Binding-site contacts:
Ligand atom CE2 contacts residue TYR169 of chain 2.A at 4.0 Å (hydrophobic).
Ligand atom N contacts residue GLN195 of chain 2.A at 3.1 Å (h-bond).
Ligand atom CA contacts residue ASP78 of chain 2.A at 3.5 Å.
Ligand atom CA contacts residue GLN195 of chain 2.A at 3.4 Å.
Ligand atom CZ contacts residue LEU68 of chain 2.A at 3.6 Å (hydrophobic).
Ligand atom N contacts residue GLN173 of chain 2.A at 2.9 Å (h-bond).
Ligand atom C contacts residue ASP78 of chain 2.A at 3.5 Å.
Ligand atom N contacts residue TYR169 of chain 2.A at 2.7 Å (h-bond).
Ligand atom CD1 contacts residue GLY36 of chain 2.A at 3.4 Å.
Ligand atom OH contacts residue TYR34 of chain 2.A at 3.0 Å (h-bond).
Ligand atom CB contacts residue ASP38 of chain 2.A at 3.9 Å.
Ligand atom CD1 contacts residue GLN173 of chain 2.A at 3.5 Å.
Ligand atom CB contacts residue TYR169 of chain 2.A at 3.7 Å (hydrophobic).
Ligand atom C contacts residue GLN195 of chain 2.A at 3.9 Å.
Ligand atom OH contacts residue LEU68 of chain 2.A at 3.6 Å.
Ligand atom CE2 contacts residue ASP176 of chain 2.A at 3.4 Å.
Ligand atom OXT contacts residue ASP78 of chain 2.A at 3.0 Å (salt-bridge).
Ligand atom CE2 contacts residue ASN123 of chain 2.A at 3.8 Å.
Ligand atom OXT contacts residue ASP38 of chain 2.A at 3.9 Å.
Ligand atom N contacts residue ASP78 of chain 2.A at 2.7 Å (salt-bridge).
Ligand atom CG contacts residue GLY36 of chain 2.A at 3.7 Å.
Ligand atom CE1 contacts residue TYR34 of chain 2.A at 3.9 Å (hydrophobic).
Ligand atom CD2 contacts residue TYR169 of chain 2.A at 3.2 Å (hydrophobic).
Ligand atom CZ contacts residue TYR34 of chain 2.A at 4.0 Å (hydrophobic).
Ligand atom CZ contacts residue ASP176 of chain 2.A at 3.4 Å.
Ligand atom CA contacts residue GLN173 of chain 2.A at 3.9 Å.
Ligand atom CE1 contacts residue GLN173 of chain 2.A at 3.3 Å.
Ligand atom CE2 contacts residue THR73 of chain 2.A at 3.8 Å.
Ligand atom CE1 contacts residue GLY36 of chain 2.A at 3.6 Å.
Ligand atom CD2 contacts residue THR73 of chain 2.A at 3.7 Å.
Ligand atom CD2 contacts residue ASP38 of chain 2.A at 3.3 Å.
Ligand atom CE2 contacts residue LEU68 of chain 2.A at 3.5 Å (hydrophobic).
Ligand atom CG contacts residue GLN173 of chain 2.A at 3.8 Å.
Ligand atom CB contacts residue GLY36 of chain 2.A at 3.4 Å.
Ligand atom CZ contacts residue GLN173 of chain 2.A at 3.6 Å.
Ligand atom OH contacts residue ASP176 of chain 2.A at 2.6 Å (salt-bridge).
Ligand atom OH contacts residue GLN173 of chain 2.A at 3.7 Å.
Ligand atom CA contacts residue TYR169 of chain 2.A at 3.7 Å (hydrophobic).
Ligand atom CE1 contacts residue GLN189 of chain 2.A at 3.8 Å.
Ligand atom CG contacts residue TYR169 of chain 2.A at 3.6 Å (hydrophobic).

Sequence of chain 2.A:
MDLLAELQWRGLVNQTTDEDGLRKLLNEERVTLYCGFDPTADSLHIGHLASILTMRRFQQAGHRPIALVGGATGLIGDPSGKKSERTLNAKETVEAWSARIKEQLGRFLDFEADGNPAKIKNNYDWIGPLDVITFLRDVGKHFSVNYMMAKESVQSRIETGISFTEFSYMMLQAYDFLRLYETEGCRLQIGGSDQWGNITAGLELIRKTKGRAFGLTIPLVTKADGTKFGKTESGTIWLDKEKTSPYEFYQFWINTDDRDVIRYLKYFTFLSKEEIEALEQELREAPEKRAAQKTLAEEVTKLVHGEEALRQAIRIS

The protein below binds the small molecule below.
Small molecule (SMILES): N[C@@H](Cc1ccc(O)cc1)C(=O)O